This small molecule binds to this protein.
Small molecule (SMILES): CC(=O)NCCNc1cccc2c(S(=O)(=O)O)cccc12

Sequence of chain 17.A:
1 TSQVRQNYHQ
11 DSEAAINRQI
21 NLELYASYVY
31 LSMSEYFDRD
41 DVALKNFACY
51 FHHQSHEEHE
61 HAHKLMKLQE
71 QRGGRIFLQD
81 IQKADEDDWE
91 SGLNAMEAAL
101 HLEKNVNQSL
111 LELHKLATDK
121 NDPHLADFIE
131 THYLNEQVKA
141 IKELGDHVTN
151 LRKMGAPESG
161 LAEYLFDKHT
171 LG

Binding-site contacts:
Ligand atom C10 contacts residue HIS53 of chain 17.A at 3.4 Å.
Ligand atom C9 contacts residue HIS53 of chain 17.A at 4.0 Å.
Ligand atom C2' contacts residue HIS52 of chain 17.A at 3.9 Å.
Ligand atom C3 contacts residue HIS53 of chain 17.A at 4.0 Å.
Ligand atom C6 contacts residue HIS53 of chain 17.A at 3.8 Å.
Ligand atom C4 contacts residue HIS53 of chain 17.A at 3.5 Å.
Ligand atom C5' contacts residue CYS49 of chain 17.A at 3.8 Å (hydrophobic).
Ligand atom C1' contacts residue CYS49 of chain 17.A at 1.8 Å (hydrophobic).
Ligand atom O2S contacts residue HIS56 of chain 17.A at 4.4 Å.
Ligand atom O2' contacts residue CYS49 of chain 17.A at 3.9 Å.
Ligand atom C1 contacts residue HIS53 of chain 17.A at 4.4 Å.
Ligand atom C7 contacts residue HIS52 of chain 17.A at 3.6 Å.
Ligand atom C5 contacts residue HIS53 of chain 17.A at 3.7 Å.
Ligand atom C2' contacts residue CYS49 of chain 17.A at 2.8 Å (hydrophobic).
Ligand atom N3' contacts residue CYS49 of chain 17.A at 3.1 Å (h-bond).
Ligand atom C5' contacts residue HIS53 of chain 17.A at 4.2 Å.
Ligand atom C8 contacts residue HIS56 of chain 17.A at 3.9 Å.
Ligand atom O2' contacts residue HIS52 of chain 17.A at 2.7 Å (h-bond).
Ligand atom C7 contacts residue HIS56 of chain 17.A at 3.8 Å.
Ligand atom O3S contacts residue HIS56 of chain 17.A at 3.4 Å.
Ligand atom C2 contacts residue HIS53 of chain 17.A at 4.4 Å.
Ligand atom C4' contacts residue CYS49 of chain 17.A at 4.5 Å (hydrophobic).
Ligand atom C6 contacts residue HIS52 of chain 17.A at 3.6 Å.
Ligand atom N6' contacts residue HIS53 of chain 17.A at 3.8 Å.
Ligand atom C7 contacts residue HIS53 of chain 17.A at 4.2 Å.